Sequence of chain 1.A:
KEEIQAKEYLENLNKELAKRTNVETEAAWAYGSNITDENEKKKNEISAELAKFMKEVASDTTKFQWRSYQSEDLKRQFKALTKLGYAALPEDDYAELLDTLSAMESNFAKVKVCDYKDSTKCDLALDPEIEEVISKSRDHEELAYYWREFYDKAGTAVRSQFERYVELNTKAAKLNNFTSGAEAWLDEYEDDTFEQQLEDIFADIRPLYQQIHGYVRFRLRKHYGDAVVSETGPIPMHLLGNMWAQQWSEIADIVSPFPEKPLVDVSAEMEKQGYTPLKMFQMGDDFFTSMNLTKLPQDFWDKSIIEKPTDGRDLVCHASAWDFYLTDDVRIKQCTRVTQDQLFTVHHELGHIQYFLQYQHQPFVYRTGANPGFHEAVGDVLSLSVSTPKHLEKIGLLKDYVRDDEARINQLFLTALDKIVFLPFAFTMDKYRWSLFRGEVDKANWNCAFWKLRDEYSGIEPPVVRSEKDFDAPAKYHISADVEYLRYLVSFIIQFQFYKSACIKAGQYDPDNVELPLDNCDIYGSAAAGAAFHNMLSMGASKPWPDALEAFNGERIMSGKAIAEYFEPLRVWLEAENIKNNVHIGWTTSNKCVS

The protein below binds the small molecule below.
Small molecule (SMILES): CC(=O)N[C@H]1[C@H](O[C@H]2[C@H](O)[C@@H](NC(C)=O)CO[C@@H]2CO)O[C@H](CO)[C@@H](O[C@@H]2O[C@H](CO[C@H]3O[C@H](CO)[C@@H](O)[C@H](O)[C@@H]3O)[C@@H](O)[C@H](O[C@H]3O[C@H](CO[C@@H]4O[C@H](CO)[C@@H](O)[C@H](O)[C@@H]4O)[C@@H](O)[C@H](O)[C@@H]3O)[C@@H]2O)[C@@H]1O

Binding-site contacts:
Ligand atom C8 contacts residue ASN180 of chain 1.A at 4.5 Å.
Ligand atom C5 contacts residue ASN180 of chain 1.A at 3.7 Å.
Ligand atom O5 contacts residue ASN180 of chain 1.A at 2.4 Å (h-bond).
Ligand atom C4 contacts residue GLN68 of chain 1.A at 4.2 Å.
Ligand atom C7 contacts residue ASN180 of chain 1.A at 3.4 Å.
Ligand atom O7 contacts residue ASN180 of chain 1.A at 3.6 Å.
Ligand atom N2 contacts residue LEU178 of chain 1.A at 4.4 Å.
Ligand atom C5 contacts residue GLN68 of chain 1.A at 3.6 Å.
Ligand atom C3 contacts residue ASN180 of chain 1.A at 3.8 Å.
Ligand atom O4 contacts residue GLN68 of chain 1.A at 3.8 Å.
Ligand atom C6 contacts residue GLN68 of chain 1.A at 4.0 Å.
Ligand atom C1 contacts residue ASN180 of chain 1.A at 1.4 Å.
Ligand atom C2 contacts residue ASN180 of chain 1.A at 2.5 Å.
Ligand atom N2 contacts residue ASN180 of chain 1.A at 2.9 Å (h-bond).
Ligand atom C8 contacts residue LEU178 of chain 1.A at 4.0 Å (hydrophobic).
Ligand atom C4 contacts residue ASN180 of chain 1.A at 4.3 Å.
Ligand atom O6 contacts residue GLN68 of chain 1.A at 3.2 Å (h-bond).